The small molecule below binds the protein below.
Small molecule (SMILES): CO[C@H]1O[C@H](Cn2cc(CSC[C@H]3O[C@@H](S[C@@H]4O[C@H](CO)[C@H](O)[C@H](O)[C@H]4O)[C@H](O)[C@@H](O)[C@@H]3O)nn2)[C@@H](O)[C@H](O)[C@H]1O

Sequence of chain 1.C:
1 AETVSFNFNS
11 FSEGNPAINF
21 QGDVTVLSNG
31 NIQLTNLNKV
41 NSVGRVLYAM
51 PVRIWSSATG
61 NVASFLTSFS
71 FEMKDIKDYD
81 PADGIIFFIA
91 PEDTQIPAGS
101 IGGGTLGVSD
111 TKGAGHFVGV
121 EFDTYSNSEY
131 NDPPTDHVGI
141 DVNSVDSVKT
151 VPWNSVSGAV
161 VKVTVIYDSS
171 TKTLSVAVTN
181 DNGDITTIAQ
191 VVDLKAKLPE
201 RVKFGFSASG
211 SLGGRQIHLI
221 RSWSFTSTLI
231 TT

Binding-site contacts:
Ligand atom O6 contacts residue GLY213 of chain 1.C at 4.5 Å.
Ligand atom O8 contacts residue LEU212 of chain 1.C at 4.4 Å.
Ligand atom O2 contacts residue ASN127 of chain 1.C at 3.7 Å.
Ligand atom C2 contacts residue ASN127 of chain 1.C at 4.2 Å.
Ligand atom C6 contacts residue TYR125 of chain 1.C at 3.7 Å (hydrophobic).
Ligand atom O3 contacts residue ASP83 of chain 1.C at 2.5 Å (salt-bridge).
Ligand atom C3 contacts residue GLY103 of chain 1.C at 4.5 Å.
Ligand atom O6 contacts residue GLY214 of chain 1.C at 4.3 Å.
Ligand atom C6 contacts residue SER211 of chain 1.C at 4.1 Å.
Ligand atom C6 contacts residue ALA82 of chain 1.C at 4.3 Å (hydrophobic).
Ligand atom C6 contacts residue GLY214 of chain 1.C at 3.5 Å.
Ligand atom C4 contacts residue SER211 of chain 1.C at 3.7 Å.
Ligand atom O4 contacts residue ALA82 of chain 1.C at 3.7 Å.
Ligand atom O4 contacts residue ASP83 of chain 1.C at 2.7 Å (salt-bridge).
Ligand atom O3 contacts residue TYR125 of chain 1.C at 4.1 Å.
Ligand atom O4 contacts residue GLY214 of chain 1.C at 3.9 Å.
Ligand atom O6 contacts residue ASP80 of chain 1.C at 2.9 Å (salt-bridge).
Ligand atom C6 contacts residue GLY213 of chain 1.C at 4.3 Å.
Ligand atom C3 contacts residue ASN127 of chain 1.C at 3.5 Å.
Ligand atom C5 contacts residue SER211 of chain 1.C at 3.9 Å.
Ligand atom O5 contacts residue SER211 of chain 1.C at 3.3 Å (h-bond).
Ligand atom O3 contacts residue GLY104 of chain 1.C at 3.0 Å (h-bond).
Ligand atom C2 contacts residue SER211 of chain 1.C at 3.8 Å.
Ligand atom O4 contacts residue SER211 of chain 1.C at 2.7 Å (h-bond).
Ligand atom S1 contacts residue SER211 of chain 1.C at 4.1 Å.
Ligand atom O4 contacts residue GLY103 of chain 1.C at 4.3 Å.
Ligand atom C3 contacts residue TYR125 of chain 1.C at 3.6 Å (hydrophobic).
Ligand atom O6 contacts residue TYR125 of chain 1.C at 3.6 Å.
Ligand atom C6 contacts residue ASP80 of chain 1.C at 3.8 Å.
Ligand atom O3 contacts residue GLY103 of chain 1.C at 3.3 Å.
Ligand atom C4 contacts residue ALA82 of chain 1.C at 4.2 Å (hydrophobic).
Ligand atom C4 contacts residue ASP83 of chain 1.C at 3.3 Å.
Ligand atom C1 contacts residue SER211 of chain 1.C at 3.9 Å.
Ligand atom C3 contacts residue ASP83 of chain 1.C at 3.4 Å.
Ligand atom C5 contacts residue TYR125 of chain 1.C at 3.6 Å (hydrophobic).
Ligand atom O2 contacts residue GLU129 of chain 1.C at 3.9 Å.
Ligand atom C4 contacts residue TYR125 of chain 1.C at 3.7 Å (hydrophobic).
Ligand atom C3 contacts residue SER211 of chain 1.C at 4.2 Å.
Ligand atom O3 contacts residue ASN127 of chain 1.C at 3.2 Å (h-bond).
Ligand atom C3 contacts residue GLY104 of chain 1.C at 4.3 Å.